Sequence of chain 1.B:
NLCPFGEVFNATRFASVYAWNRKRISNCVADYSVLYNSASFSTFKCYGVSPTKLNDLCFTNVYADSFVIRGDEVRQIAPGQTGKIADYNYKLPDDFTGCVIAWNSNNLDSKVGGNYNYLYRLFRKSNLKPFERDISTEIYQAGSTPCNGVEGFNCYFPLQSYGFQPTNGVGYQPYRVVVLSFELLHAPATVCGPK

Binding-site contacts:
Ligand atom C6 contacts residue ASN25 of chain 1.B at 3.7 Å.
Ligand atom C7 contacts residue GLY21 of chain 1.B at 3.6 Å.
Ligand atom C4 contacts residue ASN25 of chain 1.B at 4.1 Å.
Ligand atom C8 contacts residue PHE20 of chain 1.B at 3.7 Å (hydrophobic).
Ligand atom C1 contacts residue ASN25 of chain 1.B at 1.4 Å.
Ligand atom O7 contacts residue GLY21 of chain 1.B at 3.2 Å.
Ligand atom N2 contacts residue ASN25 of chain 1.B at 3.1 Å (h-bond).
Ligand atom C7 contacts residue PHE20 of chain 1.B at 4.4 Å (hydrophobic).
Ligand atom C8 contacts residue GLY21 of chain 1.B at 3.7 Å.
Ligand atom C7 contacts residue ASN25 of chain 1.B at 3.8 Å.
Ligand atom C2 contacts residue ASN25 of chain 1.B at 2.5 Å.
Ligand atom C8 contacts residue PHE24 of chain 1.B at 4.2 Å (hydrophobic).
Ligand atom O7 contacts residue ASN25 of chain 1.B at 4.0 Å.
Ligand atom O3 contacts residue VAL49 of chain 1.B at 3.5 Å.
Ligand atom O5 contacts residue ASN25 of chain 1.B at 2.6 Å (h-bond).
Ligand atom C8 contacts residue LEU50 of chain 1.B at 3.7 Å (hydrophobic).
Ligand atom O7 contacts residue PHE20 of chain 1.B at 4.3 Å.
Ligand atom C5 contacts residue ASN25 of chain 1.B at 3.6 Å.
Ligand atom C3 contacts residue ASN25 of chain 1.B at 3.8 Å.

The protein below binds the small molecule below.
Small molecule (SMILES): CC(=O)N[C@@H]1[C@@H](O)[C@H](O)[C@@H](CO)O[C@H]1O